Binding-site contacts:
Ligand atom N contacts residue OCA1 of chain 1.YB at 2.9 Å (h-bond).
Ligand atom F2 contacts residue TYR80 of chain 1.U at 3.7 Å.
Ligand atom CB contacts residue PHE130 of chain 1.U at 3.5 Å (hydrophobic).
Ligand atom F2 contacts residue LEU66 of chain 1.T at 3.9 Å.
Ligand atom N contacts residue PHE100 of chain 1.T at 3.9 Å.
Ligand atom F2 contacts residue LEU110 of chain 1.U at 3.6 Å.
Ligand atom O contacts residue TYR80 of chain 1.U at 2.5 Å (h-bond).
Ligand atom C contacts residue OCA1 of chain 1.YB at 3.2 Å.
Ligand atom CA contacts residue PHE78 of chain 1.U at 3.6 Å (hydrophobic).
Ligand atom N contacts residue PHE78 of chain 1.U at 3.8 Å.
Ligand atom CZ contacts residue THR97 of chain 1.T at 3.4 Å.
Ligand atom CE1 contacts residue LEU132 of chain 1.U at 3.4 Å (hydrophobic).
Ligand atom F2 contacts residue VAL62 of chain 1.T at 3.6 Å.
Ligand atom CE contacts residue GLU44 of chain 1.U at 3.4 Å.
Ligand atom F1 contacts residue PHE100 of chain 1.T at 3.2 Å.
Ligand atom CZ contacts residue LEU132 of chain 1.U at 3.5 Å (hydrophobic).
Ligand atom CB contacts residue PHE100 of chain 1.T at 3.9 Å (hydrophobic).
Ligand atom F1 contacts residue ASP96 of chain 1.T at 3.5 Å.
Ligand atom CB contacts residue OCA1 of chain 1.YB at 3.8 Å.
Ligand atom CD1 contacts residue LEU132 of chain 1.U at 3.9 Å (hydrophobic).
Ligand atom CD1 contacts residue PHE100 of chain 1.T at 3.6 Å (hydrophobic).
Ligand atom CD contacts residue TYR80 of chain 1.U at 3.5 Å (hydrophobic).
Ligand atom N contacts residue TYR80 of chain 1.U at 3.0 Å (h-bond).
Ligand atom CE contacts residue ILE46 of chain 1.U at 3.7 Å (hydrophobic).
Ligand atom C contacts residue TYR80 of chain 1.U at 3.6 Å (hydrophobic).
Ligand atom CA contacts residue OCA1 of chain 1.YB at 2.6 Å.
Ligand atom F1 contacts residue LEU132 of chain 1.U at 3.5 Å.
Ligand atom CB contacts residue LEU108 of chain 1.U at 3.8 Å (hydrophobic).
Ligand atom F1 contacts residue THR97 of chain 1.T at 3.0 Å.
Ligand atom CA contacts residue PHE100 of chain 1.T at 3.7 Å (hydrophobic).
Ligand atom CA contacts residue PHE78 of chain 1.U at 3.6 Å (hydrophobic).
Ligand atom CD contacts residue PHE130 of chain 1.U at 3.4 Å (hydrophobic).
Ligand atom CE contacts residue LEU209 of chain 1.U at 3.6 Å (hydrophobic).
Ligand atom N contacts residue OCA1 of chain 1.YB at 1.5 Å.
Ligand atom C contacts residue PHE78 of chain 1.U at 3.5 Å (hydrophobic).
Ligand atom CB contacts residue PHE78 of chain 1.U at 3.5 Å (hydrophobic).
Ligand atom C contacts residue PHE100 of chain 1.T at 3.7 Å (hydrophobic).
Ligand atom O contacts residue PHE78 of chain 1.U at 3.9 Å.
Ligand atom O contacts residue PHE78 of chain 1.U at 3.7 Å.
Ligand atom CD2 contacts residue TYR80 of chain 1.U at 3.8 Å (hydrophobic).

A protein and the small-molecule ligand that binds it are described below.
Small molecule (SMILES): C[C@@H]1C[C@H]2C(=O)O[C@@H](C)[C@H](NC(=O)[C@@H](N)Cc3cc(F)cc(F)c3)C(=O)N3CCC[C@H]3C(=O)N3CCCC[C@H]3C(=O)N[C@@H](C)C(=O)N2C1

Sequence of chain 1.T:
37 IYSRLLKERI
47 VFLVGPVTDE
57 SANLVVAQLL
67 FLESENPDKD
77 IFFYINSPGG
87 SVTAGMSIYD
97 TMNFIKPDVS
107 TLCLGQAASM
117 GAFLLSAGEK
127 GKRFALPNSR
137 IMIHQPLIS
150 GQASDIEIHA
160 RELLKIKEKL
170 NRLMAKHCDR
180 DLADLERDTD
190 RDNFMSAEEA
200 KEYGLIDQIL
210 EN

Sequence of chain 1.U:
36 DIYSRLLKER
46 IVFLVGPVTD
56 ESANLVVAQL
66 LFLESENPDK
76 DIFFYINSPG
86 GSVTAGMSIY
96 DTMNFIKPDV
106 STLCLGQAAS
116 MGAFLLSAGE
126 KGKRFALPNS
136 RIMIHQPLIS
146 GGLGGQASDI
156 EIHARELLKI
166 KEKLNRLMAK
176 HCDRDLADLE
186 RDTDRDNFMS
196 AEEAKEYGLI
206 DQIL